Binding-site contacts:
Ligand atom OD2 contacts residue GLY427 of chain 3.A at 2.9 Å (h-bond).
Ligand atom N contacts residue ILE423 of chain 3.A at 3.5 Å (h-bond).
Ligand atom CG contacts residue ASP456 of chain 3.A at 3.8 Å.
Ligand atom OXT contacts residue GLY422 of chain 3.A at 3.1 Å.
Ligand atom OXT contacts residue SER343 of chain 3.A at 3.2 Å (h-bond).
Ligand atom OXT contacts residue ILE423 of chain 3.A at 3.5 Å (h-bond).
Ligand atom OD2 contacts residue ALA426 of chain 3.A at 3.1 Å (h-bond).
Ligand atom C contacts residue SER345 of chain 3.A at 3.7 Å.
Ligand atom CG contacts residue ALA426 of chain 3.A at 3.8 Å (hydrophobic).
Ligand atom C contacts residue SER343 of chain 3.A at 3.9 Å.
Ligand atom OXT contacts residue THR460 of chain 3.A at 3.8 Å.
Ligand atom OD2 contacts residue ILE423 of chain 3.A at 3.4 Å (h-bond).
Ligand atom OD1 contacts residue THR382 of chain 3.A at 2.7 Å (h-bond).
Ligand atom CA contacts residue ASN463 of chain 3.A at 3.7 Å.
Ligand atom N contacts residue ASP456 of chain 3.A at 3.0 Å (salt-bridge).
Ligand atom C contacts residue THR460 of chain 3.A at 3.5 Å.
Ligand atom O contacts residue SER345 of chain 3.A at 2.9 Å (h-bond).
Ligand atom CG contacts residue ILE423 of chain 3.A at 4.0 Å (hydrophobic).
Ligand atom OD1 contacts residue ALA426 of chain 3.A at 3.9 Å.
Ligand atom CB contacts residue ILE423 of chain 3.A at 3.6 Å (hydrophobic).
Ligand atom OD2 contacts residue ASP456 of chain 3.A at 3.1 Å (salt-bridge).
Ligand atom O contacts residue THR460 of chain 3.A at 3.9 Å.
Ligand atom C contacts residue ASN463 of chain 3.A at 3.6 Å.
Ligand atom CG contacts residue THR382 of chain 3.A at 3.7 Å.
Ligand atom N contacts residue THR460 of chain 3.A at 2.9 Å (h-bond).
Ligand atom O contacts residue ASN463 of chain 3.A at 2.8 Å (h-bond).
Ligand atom CG contacts residue ARG459 of chain 3.A at 3.9 Å.
Ligand atom CA contacts residue SER343 of chain 3.A at 3.9 Å.
Ligand atom CG contacts residue GLY427 of chain 3.A at 3.5 Å.
Ligand atom OXT contacts residue SER344 of chain 3.A at 3.4 Å.
Ligand atom OD2 contacts residue ARG459 of chain 3.A at 3.4 Å (salt-bridge).
Ligand atom OD1 contacts residue GLY427 of chain 3.A at 3.4 Å.
Ligand atom C contacts residue GLY422 of chain 3.A at 4.0 Å.
Ligand atom OD1 contacts residue ARG459 of chain 3.A at 3.7 Å.
Ligand atom CB contacts residue THR382 of chain 3.A at 3.9 Å.
Ligand atom CA contacts residue THR460 of chain 3.A at 3.4 Å.
Ligand atom OXT contacts residue SER345 of chain 3.A at 2.8 Å (h-bond).
Ligand atom N contacts residue SER343 of chain 3.A at 2.8 Å (h-bond).
Ligand atom CB contacts residue ALA421 of chain 3.A at 3.4 Å (hydrophobic).
Ligand atom OD2 contacts residue GLN425 of chain 3.A at 3.9 Å.

Sequence of chain 3.A:
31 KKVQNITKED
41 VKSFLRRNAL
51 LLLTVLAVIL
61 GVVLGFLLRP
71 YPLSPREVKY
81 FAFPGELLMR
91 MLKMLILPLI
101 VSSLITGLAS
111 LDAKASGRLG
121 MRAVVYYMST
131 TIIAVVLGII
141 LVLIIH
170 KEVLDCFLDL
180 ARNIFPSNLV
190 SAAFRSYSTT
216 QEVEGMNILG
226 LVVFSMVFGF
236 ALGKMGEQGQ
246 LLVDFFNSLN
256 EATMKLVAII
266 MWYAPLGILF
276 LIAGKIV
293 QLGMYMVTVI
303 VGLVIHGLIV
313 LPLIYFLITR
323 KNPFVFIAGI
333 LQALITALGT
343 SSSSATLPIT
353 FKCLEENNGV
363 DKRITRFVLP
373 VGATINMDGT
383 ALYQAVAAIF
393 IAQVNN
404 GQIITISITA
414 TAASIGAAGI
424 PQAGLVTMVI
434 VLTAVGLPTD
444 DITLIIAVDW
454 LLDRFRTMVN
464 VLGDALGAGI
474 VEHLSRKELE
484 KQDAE

This small molecule binds to this protein.
Small molecule (SMILES): N[C@@H](CC(=O)O)C(=O)O